Sequence of chain 1.A:
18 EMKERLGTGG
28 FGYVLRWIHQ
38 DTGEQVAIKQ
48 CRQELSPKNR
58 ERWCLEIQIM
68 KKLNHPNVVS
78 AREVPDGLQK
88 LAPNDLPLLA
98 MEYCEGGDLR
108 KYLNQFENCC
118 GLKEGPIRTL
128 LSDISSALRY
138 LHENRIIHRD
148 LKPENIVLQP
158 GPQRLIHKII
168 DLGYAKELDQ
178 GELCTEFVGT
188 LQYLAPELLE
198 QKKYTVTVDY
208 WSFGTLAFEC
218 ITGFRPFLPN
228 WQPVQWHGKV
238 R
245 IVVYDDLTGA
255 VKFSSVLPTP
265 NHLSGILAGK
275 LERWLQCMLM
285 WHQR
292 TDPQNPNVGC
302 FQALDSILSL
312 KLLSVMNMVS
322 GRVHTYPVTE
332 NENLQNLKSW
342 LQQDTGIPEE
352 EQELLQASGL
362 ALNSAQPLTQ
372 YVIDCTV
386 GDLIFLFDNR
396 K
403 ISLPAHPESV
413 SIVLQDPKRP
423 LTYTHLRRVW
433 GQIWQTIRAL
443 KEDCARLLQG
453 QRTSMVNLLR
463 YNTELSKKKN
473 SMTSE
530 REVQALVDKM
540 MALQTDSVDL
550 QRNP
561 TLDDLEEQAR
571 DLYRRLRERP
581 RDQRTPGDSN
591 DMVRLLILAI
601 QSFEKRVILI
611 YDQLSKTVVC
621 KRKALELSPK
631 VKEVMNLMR

This protein binds this small molecule.
Small molecule (SMILES): O=C(c1ccc(Nc2nccc(-c3ccc(Cl)cc3)n2)cc1)N1CCN(CCO)CC1

Binding-site contacts:
Ligand atom CAL contacts residue ASP105 of chain 1.A at 3.0 Å.
Ligand atom CAL contacts residue GLY104 of chain 1.A at 3.2 Å.
Ligand atom CAT contacts residue GLY104 of chain 1.A at 2.1 Å.
Ligand atom CAN contacts residue ASP105 of chain 1.A at 3.2 Å.
Ligand atom NAI contacts residue ILE167 of chain 1.A at 3.8 Å.
Ligand atom NAR contacts residue VAL154 of chain 1.A at 3.2 Å.
Ligand atom CAF contacts residue ALA44 of chain 1.A at 3.0 Å (hydrophobic).
Ligand atom CAQ contacts residue TYR100 of chain 1.A at 3.5 Å (hydrophobic).
Ligand atom CAE contacts residue GLU99 of chain 1.A at 3.8 Å.
Ligand atom CAM contacts residue ASP105 of chain 1.A at 2.5 Å.
Ligand atom CAU contacts residue ASP105 of chain 1.A at 3.8 Å.
Ligand atom CLAA contacts residue VAL31 of chain 1.A at 3.5 Å.
Ligand atom CAE contacts residue ALA44 of chain 1.A at 2.5 Å (hydrophobic).
Ligand atom CAB contacts residue ALA44 of chain 1.A at 3.3 Å (hydrophobic).
Ligand atom CAQ contacts residue CYS101 of chain 1.A at 2.5 Å (hydrophobic).
Ligand atom CBA contacts residue LEU23 of chain 1.A at 3.8 Å (hydrophobic).
Ligand atom CAB contacts residue VAL31 of chain 1.A at 3.4 Å (hydrophobic).
Ligand atom CAU contacts residue GLY104 of chain 1.A at 3.2 Å.
Ligand atom CLAA contacts residue MET98 of chain 1.A at 2.5 Å.
Ligand atom CAP contacts residue TYR100 of chain 1.A at 3.3 Å (hydrophobic).
Ligand atom CAE contacts residue MET98 of chain 1.A at 3.5 Å (hydrophobic).
Ligand atom OAO contacts residue LYS108 of chain 1.A at 3.3 Å.
Ligand atom CAC contacts residue VAL31 of chain 1.A at 3.2 Å (hydrophobic).
Ligand atom CAP contacts residue GLU99 of chain 1.A at 3.6 Å.
Ligand atom CAX contacts residue LYS108 of chain 1.A at 3.8 Å.
Ligand atom NAK contacts residue VAL154 of chain 1.A at 2.7 Å.
Ligand atom NAI contacts residue VAL154 of chain 1.A at 3.5 Å.
Ligand atom CAP contacts residue CYS101 of chain 1.A at 3.0 Å (hydrophobic).
Ligand atom CAB contacts residue MET98 of chain 1.A at 3.9 Å (hydrophobic).
Ligand atom NAK contacts residue GLY104 of chain 1.A at 3.9 Å.
Ligand atom NAR contacts residue CYS101 of chain 1.A at 3.7 Å.
Ligand atom CAS contacts residue GLY104 of chain 1.A at 2.1 Å.
Ligand atom CAV contacts residue LYS108 of chain 1.A at 3.9 Å.
Ligand atom CAF contacts residue GLU99 of chain 1.A at 3.1 Å.
Ligand atom NAK contacts residue ASP105 of chain 1.A at 3.3 Å (salt-bridge).
Ligand atom OBE contacts residue LEU23 of chain 1.A at 2.9 Å (h-bond).
Ligand atom CAJ contacts residue VAL154 of chain 1.A at 2.8 Å (hydrophobic).
Ligand atom CAS contacts residue ASP105 of chain 1.A at 3.4 Å.
Ligand atom CLAA contacts residue ALA44 of chain 1.A at 3.6 Å.
Ligand atom CAT contacts residue ASP105 of chain 1.A at 3.5 Å.